Sequence of chain 1.A:
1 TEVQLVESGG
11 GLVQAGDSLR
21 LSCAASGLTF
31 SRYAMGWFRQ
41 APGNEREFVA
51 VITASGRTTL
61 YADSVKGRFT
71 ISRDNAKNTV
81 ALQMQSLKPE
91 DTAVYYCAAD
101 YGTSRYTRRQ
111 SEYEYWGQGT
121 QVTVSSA

A protein and the small-molecule ligand that binds it are described below.
Small molecule (SMILES): CC(=O)N[C@@H](C)C(=O)N[C@@H](COP(=O)(O)O)C(=O)N[C@@H](CCC(N)=O)C(=O)N[C@@H](CCC(=O)O)C(=O)N[C@@H](Cc1ccc(O)cc1)C(=O)O

Binding-site contacts:
Ligand atom N contacts residue TYR106 of chain 1.A at 2.8 Å (h-bond).
Ligand atom CZ contacts residue THR107 of chain 1.A at 3.7 Å.
Ligand atom C contacts residue TYR106 of chain 1.A at 3.5 Å (hydrophobic).
Ligand atom O contacts residue ARG109 of chain 1.A at 3.5 Å (salt-bridge).
Ligand atom CE1 contacts residue ARG105 of chain 1.A at 3.5 Å.
Ligand atom CB contacts residue TYR106 of chain 1.A at 3.5 Å (hydrophobic).
Ligand atom OE2 contacts residue ARG108 of chain 1.A at 3.1 Å (salt-bridge).
Ligand atom CE1 contacts residue ASP100 of chain 1.A at 3.7 Å.
Ligand atom OXT contacts residue ARG109 of chain 1.A at 2.6 Å (salt-bridge).
Ligand atom P contacts residue THR58 of chain 1.A at 3.7 Å.
Ligand atom P contacts residue SER55 of chain 1.A at 3.5 Å.
Ligand atom O2P contacts residue THR53 of chain 1.A at 2.6 Å (h-bond).
Ligand atom O2P contacts residue SER55 of chain 1.A at 3.3 Å (h-bond).
Ligand atom CE1 contacts residue THR107 of chain 1.A at 3.6 Å.
Ligand atom O contacts residue ARG105 of chain 1.A at 3.3 Å.
Ligand atom O contacts residue THR107 of chain 1.A at 2.6 Å (h-bond).
Ligand atom OG contacts residue SER104 of chain 1.A at 3.1 Å.
Ligand atom C contacts residue SER104 of chain 1.A at 3.7 Å.
Ligand atom N contacts residue SER104 of chain 1.A at 3.1 Å (h-bond).
Ligand atom O2P contacts residue ARG57 of chain 1.A at 3.4 Å.
Ligand atom OH contacts residue THR107 of chain 1.A at 3.7 Å.
Ligand atom O2P contacts residue THR58 of chain 1.A at 2.7 Å (h-bond).
Ligand atom CZ contacts residue ARG105 of chain 1.A at 3.2 Å.
Ligand atom CD1 contacts residue TYR106 of chain 1.A at 3.3 Å (hydrophobic).
Ligand atom C contacts residue TYR106 of chain 1.A at 3.4 Å (hydrophobic).
Ligand atom C contacts residue ARG109 of chain 1.A at 3.5 Å.
Ligand atom CZ contacts residue ASP100 of chain 1.A at 3.6 Å.
Ligand atom CB contacts residue THR58 of chain 1.A at 3.7 Å.
Ligand atom CA contacts residue SER104 of chain 1.A at 3.3 Å.
Ligand atom O contacts residue TYR106 of chain 1.A at 3.3 Å (h-bond).
Ligand atom CG contacts residue TYR106 of chain 1.A at 3.6 Å (hydrophobic).
Ligand atom CA contacts residue TYR106 of chain 1.A at 3.2 Å (hydrophobic).
Ligand atom OH contacts residue ARG105 of chain 1.A at 3.0 Å.
Ligand atom OH contacts residue ASP100 of chain 1.A at 2.6 Å (salt-bridge).
Ligand atom CB contacts residue SER104 of chain 1.A at 3.6 Å.
Ligand atom O contacts residue TYR106 of chain 1.A at 3.7 Å.
Ligand atom CE2 contacts residue ARG105 of chain 1.A at 3.3 Å.
Ligand atom N contacts residue TYR106 of chain 1.A at 3.4 Å.
Ligand atom C contacts residue THR107 of chain 1.A at 3.5 Å.
Ligand atom O1P contacts residue SER55 of chain 1.A at 2.6 Å (h-bond).